Binding-site contacts:
Ligand atom CAI contacts residue ARG60 of chain 2.A at 3.8 Å.
Ligand atom OAW contacts residue ASN179 of chain 2.A at 4.2 Å.
Ligand atom OAX contacts residue TYR134 of chain 2.A at 4.1 Å.
Ligand atom CAF contacts residue ARG64 of chain 2.A at 3.7 Å.
Ligand atom CAS contacts residue ASN179 of chain 2.A at 3.2 Å.
Ligand atom CAT contacts residue ASN230 of chain 2.A at 4.4 Å.
Ligand atom CAK contacts residue ARG64 of chain 2.A at 3.8 Å.
Ligand atom CAH contacts residue ALA61 of chain 2.A at 4.3 Å (hydrophobic).
Ligand atom PAV contacts residue TYR134 of chain 2.A at 3.9 Å.
Ligand atom OAY contacts residue ARG133 of chain 2.A at 2.8 Å (salt-bridge).
Ligand atom OAW contacts residue ARG60 of chain 2.A at 4.2 Å.
Ligand atom FAM contacts residue ALA61 of chain 2.A at 3.0 Å.
Ligand atom NAC contacts residue ARG60 of chain 2.A at 4.2 Å.
Ligand atom CAR contacts residue VAL182 of chain 2.A at 4.4 Å (hydrophobic).
Ligand atom CAK contacts residue ALA61 of chain 2.A at 3.9 Å (hydrophobic).
Ligand atom CAH contacts residue GLY57 of chain 2.A at 3.5 Å.
Ligand atom CAS contacts residue VAL182 of chain 2.A at 3.9 Å (hydrophobic).
Ligand atom CAI contacts residue GLY57 of chain 2.A at 3.7 Å.
Ligand atom FAL contacts residue ARG64 of chain 2.A at 3.2 Å.
Ligand atom CAR contacts residue ASN179 of chain 2.A at 3.3 Å.
Ligand atom PAV contacts residue ARG60 of chain 2.A at 3.8 Å.
Ligand atom FAN contacts residue ARG64 of chain 2.A at 3.3 Å.
Ligand atom PAV contacts residue ARG133 of chain 2.A at 3.7 Å.
Ligand atom CAU contacts residue VAL182 of chain 2.A at 4.2 Å (hydrophobic).
Ligand atom CAT contacts residue VAL182 of chain 2.A at 3.8 Å (hydrophobic).
Ligand atom CAG contacts residue ARG64 of chain 2.A at 4.1 Å.
Ligand atom CAS contacts residue LEU178 of chain 2.A at 3.8 Å (hydrophobic).
Ligand atom FAL contacts residue ARG60 of chain 2.A at 3.6 Å.
Ligand atom FAL contacts residue ALA61 of chain 2.A at 3.3 Å.
Ligand atom OAW contacts residue TYR134 of chain 2.A at 2.7 Å (h-bond).
Ligand atom OAY contacts residue TYR134 of chain 2.A at 4.1 Å.
Ligand atom CAH contacts residue ARG60 of chain 2.A at 4.3 Å.
Ligand atom CAJ contacts residue ARG60 of chain 2.A at 3.4 Å.
Ligand atom OAW contacts residue ARG133 of chain 2.A at 2.9 Å (salt-bridge).
Ligand atom CAQ contacts residue ARG133 of chain 2.A at 4.4 Å.
Ligand atom CAT contacts residue LEU178 of chain 2.A at 4.0 Å (hydrophobic).
Ligand atom CAE contacts residue ARG60 of chain 2.A at 3.9 Å.
Ligand atom OAY contacts residue ARG60 of chain 2.A at 2.8 Å (salt-bridge).
Ligand atom OAX contacts residue ARG60 of chain 2.A at 3.1 Å (salt-bridge).
Ligand atom CAR contacts residue ARG133 of chain 2.A at 4.1 Å.

Sequence of chain 2.A:
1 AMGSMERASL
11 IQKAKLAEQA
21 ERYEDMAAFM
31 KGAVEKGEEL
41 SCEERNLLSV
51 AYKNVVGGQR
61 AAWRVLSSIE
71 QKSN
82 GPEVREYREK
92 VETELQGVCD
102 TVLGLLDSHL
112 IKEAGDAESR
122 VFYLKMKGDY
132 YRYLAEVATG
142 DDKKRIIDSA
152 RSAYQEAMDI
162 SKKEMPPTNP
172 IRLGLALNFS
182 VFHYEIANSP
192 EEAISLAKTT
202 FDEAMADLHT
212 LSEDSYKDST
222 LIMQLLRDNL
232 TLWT

A small-molecule ligand and the protein it binds are described below.
Small molecule (SMILES): O=C(COc1ccccc1P(=O)(O)O)Nc1cccc(C(F)(F)F)c1